Sequence of chain 1.A:
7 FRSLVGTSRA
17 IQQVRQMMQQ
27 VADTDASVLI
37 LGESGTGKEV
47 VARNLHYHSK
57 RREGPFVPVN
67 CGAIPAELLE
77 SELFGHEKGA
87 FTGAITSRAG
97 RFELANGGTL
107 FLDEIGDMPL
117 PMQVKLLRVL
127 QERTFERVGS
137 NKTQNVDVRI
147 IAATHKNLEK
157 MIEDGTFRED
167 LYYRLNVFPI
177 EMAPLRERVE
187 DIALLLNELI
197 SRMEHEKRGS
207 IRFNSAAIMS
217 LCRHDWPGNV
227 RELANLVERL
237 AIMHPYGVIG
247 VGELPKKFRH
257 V

This small molecule binds to this protein.
Small molecule (SMILES): Nc1ncnc2c1ncn2[C@@H]1O[C@H](COP(=O)(O)OP(=O)(O)OP(O)(O)=S)[C@@H](O)[C@H]1O

Binding-site contacts:
Ligand atom O2' contacts residue ARG198 of chain 1.A at 2.9 Å (salt-bridge).
Ligand atom PG contacts residue MG1 of chain 1.C at 3.5 Å.
Ligand atom C1' contacts residue ARG198 of chain 1.A at 3.5 Å.
Ligand atom O2G contacts residue MG1 of chain 1.C at 2.4 Å.
Ligand atom N1 contacts residue SER9 of chain 1.A at 3.1 Å (h-bond).
Ligand atom C2 contacts residue SER9 of chain 1.A at 3.2 Å.
Ligand atom N9 contacts residue VAL226 of chain 1.A at 3.6 Å.
Ligand atom N1 contacts residue LEU10 of chain 1.A at 3.5 Å.
Ligand atom O3A contacts residue GLY41 of chain 1.A at 3.6 Å.
Ligand atom C6 contacts residue VAL11 of chain 1.A at 3.5 Å (hydrophobic).
Ligand atom N6 contacts residue LEU10 of chain 1.A at 3.3 Å.
Ligand atom N1 contacts residue VAL11 of chain 1.A at 2.9 Å (h-bond).
Ligand atom O2B contacts residue MG1 of chain 1.C at 3.1 Å.
Ligand atom O2A contacts residue GLU45 of chain 1.A at 3.6 Å.
Ligand atom O3B contacts residue GLY41 of chain 1.A at 3.0 Å (h-bond).
Ligand atom O2G contacts residue ARG227 of chain 1.A at 3.6 Å.
Ligand atom O1A contacts residue VAL46 of chain 1.A at 3.1 Å.
Ligand atom O2A contacts residue ARG227 of chain 1.A at 2.9 Å (salt-bridge).
Ligand atom O5' contacts residue ARG227 of chain 1.A at 3.0 Å (salt-bridge).
Ligand atom C2' contacts residue VAL46 of chain 1.A at 3.6 Å (hydrophobic).
Ligand atom PA contacts residue ARG227 of chain 1.A at 3.4 Å.
Ligand atom N6 contacts residue VAL11 of chain 1.A at 3.3 Å (h-bond).
Ligand atom O3B contacts residue ARG227 of chain 1.A at 2.8 Å (salt-bridge).
Ligand atom O3G contacts residue MG1 of chain 1.C at 3.6 Å.
Ligand atom O3A contacts residue ARG227 of chain 1.A at 3.6 Å (salt-bridge).
Ligand atom S1G contacts residue SER40 of chain 1.A at 2.6 Å (h-bond).
Ligand atom O3A contacts residue GLY43 of chain 1.A at 3.3 Å (h-bond).
Ligand atom N7 contacts residue GLY43 of chain 1.A at 3.6 Å.
Ligand atom O3G contacts residue LYS44 of chain 1.A at 3.4 Å (salt-bridge).
Ligand atom O1A contacts residue GLY43 of chain 1.A at 3.0 Å.
Ligand atom O1B contacts residue GLY43 of chain 1.A at 3.5 Å (h-bond).
Ligand atom O2B contacts residue GLU45 of chain 1.A at 3.2 Å (salt-bridge).
Ligand atom O4' contacts residue VAL226 of chain 1.A at 3.2 Å.
Ligand atom C6 contacts residue LEU10 of chain 1.A at 3.6 Å (hydrophobic).
Ligand atom O1B contacts residue THR42 of chain 1.A at 3.5 Å (h-bond).
Ligand atom C8 contacts residue VAL226 of chain 1.A at 3.6 Å (hydrophobic).
Ligand atom PG contacts residue ARG227 of chain 1.A at 3.3 Å.
Ligand atom O1B contacts residue LYS44 of chain 1.A at 2.8 Å (salt-bridge).
Ligand atom S1G contacts residue ARG227 of chain 1.A at 3.2 Å (salt-bridge).
Ligand atom N3 contacts residue ARG198 of chain 1.A at 3.4 Å (salt-bridge).